Sequence of chain 3.A:
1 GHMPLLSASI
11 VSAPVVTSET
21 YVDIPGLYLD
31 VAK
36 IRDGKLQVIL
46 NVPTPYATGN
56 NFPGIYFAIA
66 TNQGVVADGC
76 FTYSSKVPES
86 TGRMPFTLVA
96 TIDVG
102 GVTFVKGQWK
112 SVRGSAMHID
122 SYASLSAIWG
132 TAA

Sequence of chain 1.A:
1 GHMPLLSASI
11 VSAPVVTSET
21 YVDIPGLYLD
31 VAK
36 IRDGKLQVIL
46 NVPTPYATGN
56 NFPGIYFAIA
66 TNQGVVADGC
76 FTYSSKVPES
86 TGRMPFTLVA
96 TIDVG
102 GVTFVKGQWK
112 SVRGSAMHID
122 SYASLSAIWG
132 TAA

The protein below binds the small molecule below.
Small molecule (SMILES): CC(=O)N[C@@H]1[C@@H](O[C@@H]2O[C@H](CO)[C@H](O)[C@H](O)[C@H]2O[C@@H]2O[C@@H](C)[C@@H](O)[C@@H](O)[C@@H]2O)[C@H](O)[C@@H](CO)O[C@H]1O

Binding-site contacts:
Ligand atom C3 contacts residue ARG114 of chain 3.A at 3.7 Å.
Ligand atom O3 contacts residue ARG114 of chain 3.A at 3.2 Å (salt-bridge).
Ligand atom O3 contacts residue TYR61 of chain 3.A at 4.3 Å.
Ligand atom C4 contacts residue SER85 of chain 1.A at 3.9 Å.
Ligand atom O4 contacts residue GLY87 of chain 1.A at 3.7 Å.
Ligand atom C3 contacts residue SER85 of chain 1.A at 4.3 Å.
Ligand atom O2 contacts residue VAL113 of chain 3.A at 4.1 Å.
Ligand atom C4 contacts residue THR77 of chain 3.A at 4.3 Å.
Ligand atom C1 contacts residue ARG88 of chain 1.A at 3.6 Å.
Ligand atom C1 contacts residue ARG114 of chain 3.A at 4.3 Å.
Ligand atom O4 contacts residue THR86 of chain 1.A at 2.7 Å (h-bond).
Ligand atom C2 contacts residue ARG88 of chain 1.A at 3.9 Å.
Ligand atom C6 contacts residue TYR51 of chain 1.A at 4.0 Å (hydrophobic).
Ligand atom O3 contacts residue GLY87 of chain 1.A at 4.2 Å.
Ligand atom C3 contacts residue THR77 of chain 3.A at 3.8 Å.
Ligand atom C6 contacts residue ARG88 of chain 1.A at 4.1 Å.
Ligand atom C7 contacts residue SER85 of chain 1.A at 3.4 Å.
Ligand atom O2 contacts residue ARG114 of chain 3.A at 3.5 Å (salt-bridge).
Ligand atom C4 contacts residue THR86 of chain 1.A at 3.4 Å.
Ligand atom O3 contacts residue TYR78 of chain 3.A at 4.4 Å.
Ligand atom O4 contacts residue ARG88 of chain 1.A at 2.9 Å (salt-bridge).
Ligand atom C8 contacts residue PHE57 of chain 3.A at 3.5 Å (hydrophobic).
Ligand atom O5 contacts residue ARG88 of chain 1.A at 3.0 Å (salt-bridge).
Ligand atom C5 contacts residue ARG88 of chain 1.A at 3.9 Å.
Ligand atom O2 contacts residue THR77 of chain 3.A at 3.7 Å.
Ligand atom C8 contacts residue SER85 of chain 1.A at 3.5 Å.
Ligand atom O7 contacts residue SER85 of chain 1.A at 2.6 Å (h-bond).
Ligand atom O3 contacts residue THR77 of chain 3.A at 2.5 Å (h-bond).
Ligand atom O3 contacts residue SER85 of chain 1.A at 4.2 Å.
Ligand atom C5 contacts residue THR86 of chain 1.A at 4.2 Å.
Ligand atom C3 contacts residue ARG114 of chain 3.A at 4.0 Å.
Ligand atom C6 contacts residue THR86 of chain 1.A at 3.7 Å.
Ligand atom C2 contacts residue ARG114 of chain 3.A at 3.9 Å.
Ligand atom C4 contacts residue ARG88 of chain 1.A at 3.9 Å.
Ligand atom O2 contacts residue ARG114 of chain 3.A at 2.9 Å (salt-bridge).
Ligand atom O3 contacts residue ARG114 of chain 3.A at 4.4 Å.
Ligand atom C2 contacts residue ARG114 of chain 3.A at 4.4 Å.
Ligand atom C8 contacts residue ARG114 of chain 3.A at 4.3 Å.
Ligand atom O4 contacts residue THR77 of chain 3.A at 3.8 Å.
Ligand atom C2 contacts residue THR77 of chain 3.A at 4.1 Å.